A protein and the small-molecule ligand that binds it are described below.
Small molecule (SMILES): C[C@H](NC(=O)[C@H](CC(N)=O)NC(=O)[C@H](CCC(N)=O)NC(=O)[C@H](CC(=O)O)NC(=O)CN)C(=O)N[C@H](C(=O)N[C@@H](Cc1ccc([N+](=O)O)cc1)C(=O)NCC=O)[C@@H](C)O

Binding-site contacts:
Ligand atom OG1 contacts residue TRP464 of chain 1.A at 3.2 Å.
Ligand atom ND2 contacts residue GLU319 of chain 1.A at 3.2 Å (salt-bridge).
Ligand atom O contacts residue TYR152 of chain 1.A at 2.6 Å (h-bond).
Ligand atom N contacts residue ASP465 of chain 1.A at 2.6 Å (salt-bridge).
Ligand atom O contacts residue MET318 of chain 1.A at 3.3 Å.
Ligand atom N contacts residue MET318 of chain 1.A at 3.2 Å.
Ligand atom O contacts residue GLU319 of chain 1.A at 3.1 Å (salt-bridge).
Ligand atom O contacts residue VAL575 of chain 1.A at 3.0 Å.
Ligand atom CA contacts residue ASP465 of chain 1.A at 3.3 Å.
Ligand atom CA contacts residue THR316 of chain 1.A at 3.5 Å.
Ligand atom OD1 contacts residue ARG331 of chain 1.A at 2.7 Å (salt-bridge).
Ligand atom O contacts residue ARG147 of chain 1.A at 3.1 Å (salt-bridge).
Ligand atom NE2 contacts residue ASN55 of chain 1.A at 3.4 Å (h-bond).
Ligand atom CB contacts residue ASP465 of chain 1.A at 3.3 Å.
Ligand atom N contacts residue VAL575 of chain 1.A at 3.2 Å.
Ligand atom O2 contacts residue ASN321 of chain 1.A at 2.6 Å (h-bond).
Ligand atom O contacts residue THR316 of chain 1.A at 2.9 Å (h-bond).
Ligand atom OD1 contacts residue ARG147 of chain 1.A at 2.5 Å (salt-bridge).
Ligand atom CA contacts residue MET318 of chain 1.A at 3.2 Å (hydrophobic).
Ligand atom NE2 contacts residue THR53 of chain 1.A at 3.1 Å (h-bond).
Ligand atom CG2 contacts residue VAL575 of chain 1.A at 3.4 Å (hydrophobic).
Ligand atom O contacts residue MET318 of chain 1.A at 2.8 Å (h-bond).
Ligand atom C contacts residue ASP465 of chain 1.A at 3.4 Å.
Ligand atom CE2 contacts residue THR316 of chain 1.A at 3.4 Å.
Ligand atom CD2 contacts residue THR316 of chain 1.A at 3.3 Å.
Ligand atom CG contacts residue ARG331 of chain 1.A at 2.8 Å.
Ligand atom OD1 contacts residue TRP464 of chain 1.A at 2.9 Å.
Ligand atom CB contacts residue ASP465 of chain 1.A at 3.2 Å.
Ligand atom CB contacts residue ASP56 of chain 1.A at 3.5 Å.
Ligand atom O contacts residue TRP464 of chain 1.A at 3.3 Å.
Ligand atom CD contacts residue THR53 of chain 1.A at 3.1 Å.
Ligand atom OE1 contacts residue THR53 of chain 1.A at 3.1 Å (h-bond).
Ligand atom O contacts residue MET318 of chain 1.A at 3.1 Å.
Ligand atom O contacts residue GLU319 of chain 1.A at 3.3 Å (salt-bridge).
Ligand atom OG1 contacts residue TRP463 of chain 1.A at 3.2 Å (h-bond).
Ligand atom N1 contacts residue ASN321 of chain 1.A at 3.2 Å (h-bond).
Ligand atom OD2 contacts residue ARG331 of chain 1.A at 2.4 Å (salt-bridge).
Ligand atom OG1 contacts residue ASP465 of chain 1.A at 2.7 Å (salt-bridge).
Ligand atom CE2 contacts residue ILE317 of chain 1.A at 3.4 Å (hydrophobic).
Ligand atom N contacts residue THR316 of chain 1.A at 3.2 Å (h-bond).

Sequence of chain 1.A:
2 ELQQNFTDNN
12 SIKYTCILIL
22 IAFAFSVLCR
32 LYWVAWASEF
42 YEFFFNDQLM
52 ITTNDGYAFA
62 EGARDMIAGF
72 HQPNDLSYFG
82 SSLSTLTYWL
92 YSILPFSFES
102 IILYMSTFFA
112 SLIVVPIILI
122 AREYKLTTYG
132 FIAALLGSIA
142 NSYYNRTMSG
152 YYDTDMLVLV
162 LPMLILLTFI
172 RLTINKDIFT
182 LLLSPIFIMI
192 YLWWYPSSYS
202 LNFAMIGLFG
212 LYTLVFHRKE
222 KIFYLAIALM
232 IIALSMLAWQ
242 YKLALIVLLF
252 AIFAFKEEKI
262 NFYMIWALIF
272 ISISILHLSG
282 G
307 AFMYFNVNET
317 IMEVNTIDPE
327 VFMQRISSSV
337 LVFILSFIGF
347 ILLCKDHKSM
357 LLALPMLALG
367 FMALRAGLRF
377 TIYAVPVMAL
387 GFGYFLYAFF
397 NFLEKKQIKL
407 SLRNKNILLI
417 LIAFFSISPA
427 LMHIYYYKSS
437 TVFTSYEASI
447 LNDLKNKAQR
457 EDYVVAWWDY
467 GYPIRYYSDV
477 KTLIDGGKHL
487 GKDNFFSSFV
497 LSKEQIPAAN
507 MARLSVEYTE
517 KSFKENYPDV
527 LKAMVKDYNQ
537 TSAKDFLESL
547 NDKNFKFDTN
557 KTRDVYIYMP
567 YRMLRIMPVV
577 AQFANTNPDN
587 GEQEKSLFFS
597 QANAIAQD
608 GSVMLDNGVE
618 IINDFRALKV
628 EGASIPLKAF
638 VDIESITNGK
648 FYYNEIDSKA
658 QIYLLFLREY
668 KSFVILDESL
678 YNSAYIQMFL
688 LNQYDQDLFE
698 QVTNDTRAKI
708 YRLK